Sequence of chain 1.B:
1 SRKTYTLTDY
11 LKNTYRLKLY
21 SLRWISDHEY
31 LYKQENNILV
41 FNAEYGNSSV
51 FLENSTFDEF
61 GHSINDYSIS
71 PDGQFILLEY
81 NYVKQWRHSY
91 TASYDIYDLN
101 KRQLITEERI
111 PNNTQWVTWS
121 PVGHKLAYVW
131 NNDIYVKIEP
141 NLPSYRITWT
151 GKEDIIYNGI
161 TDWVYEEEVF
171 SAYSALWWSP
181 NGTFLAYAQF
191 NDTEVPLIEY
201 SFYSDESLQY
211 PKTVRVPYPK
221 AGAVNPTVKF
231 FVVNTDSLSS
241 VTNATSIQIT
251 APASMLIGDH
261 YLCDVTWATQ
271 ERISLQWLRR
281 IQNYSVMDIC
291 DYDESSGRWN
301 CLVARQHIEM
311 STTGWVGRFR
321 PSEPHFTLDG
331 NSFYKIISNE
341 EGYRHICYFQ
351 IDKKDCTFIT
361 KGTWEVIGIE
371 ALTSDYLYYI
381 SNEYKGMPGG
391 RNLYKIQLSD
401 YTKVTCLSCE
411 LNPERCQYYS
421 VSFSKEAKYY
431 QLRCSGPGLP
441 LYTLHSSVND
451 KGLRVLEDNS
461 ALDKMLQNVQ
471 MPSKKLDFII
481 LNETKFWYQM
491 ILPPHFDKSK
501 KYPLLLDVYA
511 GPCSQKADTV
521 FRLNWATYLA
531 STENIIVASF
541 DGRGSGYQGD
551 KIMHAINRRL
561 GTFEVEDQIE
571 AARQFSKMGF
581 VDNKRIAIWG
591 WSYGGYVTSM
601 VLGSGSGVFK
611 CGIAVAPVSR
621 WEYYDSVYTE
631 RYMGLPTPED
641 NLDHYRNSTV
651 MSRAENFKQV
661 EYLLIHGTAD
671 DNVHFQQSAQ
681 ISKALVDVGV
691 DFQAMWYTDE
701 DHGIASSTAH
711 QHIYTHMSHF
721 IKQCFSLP

Binding-site contacts:
Ligand atom O7 contacts residue GLN189 of chain 1.B at 4.4 Å.
Ligand atom C6 contacts residue THR193 of chain 1.B at 4.3 Å.
Ligand atom C7 contacts residue ILE156 of chain 1.B at 3.8 Å (hydrophobic).
Ligand atom O7 contacts residue ASN191 of chain 1.B at 3.0 Å (h-bond).
Ligand atom C2 contacts residue THR193 of chain 1.B at 4.4 Å.
Ligand atom C8 contacts residue ASN191 of chain 1.B at 4.0 Å.
Ligand atom N2 contacts residue ASN191 of chain 1.B at 2.8 Å (h-bond).
Ligand atom C6 contacts residue GLU194 of chain 1.B at 3.9 Å.
Ligand atom C1 contacts residue ILE156 of chain 1.B at 4.4 Å (hydrophobic).
Ligand atom O5 contacts residue THR193 of chain 1.B at 3.7 Å.
Ligand atom O5 contacts residue ASN191 of chain 1.B at 3.4 Å (h-bond).
Ligand atom N2 contacts residue ILE156 of chain 1.B at 3.7 Å.
Ligand atom O6 contacts residue GLU194 of chain 1.B at 3.2 Å (salt-bridge).
Ligand atom C1 contacts residue ASN191 of chain 1.B at 2.4 Å.
Ligand atom C1 contacts residue THR193 of chain 1.B at 3.3 Å.
Ligand atom C8 contacts residue ILE156 of chain 1.B at 3.8 Å (hydrophobic).
Ligand atom C7 contacts residue ASN191 of chain 1.B at 3.0 Å.
Ligand atom C3 contacts residue ASN191 of chain 1.B at 4.3 Å.
Ligand atom C5 contacts residue THR193 of chain 1.B at 4.0 Å.
Ligand atom C2 contacts residue ASN191 of chain 1.B at 2.9 Å.
Ligand atom O7 contacts residue LYS229 of chain 1.B at 4.5 Å.

This small molecule binds to this protein.
Small molecule (SMILES): CC(=O)N[C@@H]1[C@@H](O)[C@H](O)[C@@H](CO)O[C@H]1O